Sequence of chain 45.D:
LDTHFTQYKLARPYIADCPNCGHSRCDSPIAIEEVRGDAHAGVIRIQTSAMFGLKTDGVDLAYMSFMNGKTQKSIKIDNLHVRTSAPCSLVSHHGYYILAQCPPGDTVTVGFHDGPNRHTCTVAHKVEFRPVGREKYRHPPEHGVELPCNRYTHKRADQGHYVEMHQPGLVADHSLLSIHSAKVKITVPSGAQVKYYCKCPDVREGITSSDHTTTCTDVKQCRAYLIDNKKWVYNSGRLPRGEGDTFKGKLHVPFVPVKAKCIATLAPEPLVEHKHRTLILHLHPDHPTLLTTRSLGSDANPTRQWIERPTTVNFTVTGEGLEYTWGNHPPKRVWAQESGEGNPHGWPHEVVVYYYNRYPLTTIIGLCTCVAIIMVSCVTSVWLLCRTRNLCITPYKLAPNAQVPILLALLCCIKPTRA

Sequence of chain 45.H:
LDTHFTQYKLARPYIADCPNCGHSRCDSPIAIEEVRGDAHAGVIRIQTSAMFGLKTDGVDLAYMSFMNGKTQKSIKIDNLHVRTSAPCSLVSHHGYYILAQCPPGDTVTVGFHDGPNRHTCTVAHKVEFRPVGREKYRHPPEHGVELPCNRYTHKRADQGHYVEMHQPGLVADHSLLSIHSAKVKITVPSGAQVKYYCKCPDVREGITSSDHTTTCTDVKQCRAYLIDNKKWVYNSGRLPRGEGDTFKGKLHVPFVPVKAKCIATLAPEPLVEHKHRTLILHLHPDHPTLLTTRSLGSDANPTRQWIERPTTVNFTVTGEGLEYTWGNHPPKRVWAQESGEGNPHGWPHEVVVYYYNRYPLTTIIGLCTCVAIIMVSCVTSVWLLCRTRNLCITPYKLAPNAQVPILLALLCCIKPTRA

Binding-site contacts:
Ligand atom O4 contacts residue ASN80 of chain 45.D at 3.1 Å (h-bond).
Ligand atom O3 contacts residue HIS82 of chain 45.D at 3.9 Å.
Ligand atom OBF contacts residue HIS114 of chain 45.F at 3.9 Å.
Ligand atom SBG contacts residue HIS82 of chain 45.F at 4.0 Å.
Ligand atom SAG contacts residue HIS114 of chain 45.H at 4.1 Å.
Ligand atom OBA contacts residue HIS82 of chain 45.D at 4.3 Å.
Ligand atom OBF contacts residue HIS82 of chain 45.F at 3.9 Å.
Ligand atom OBI contacts residue HIS114 of chain 45.F at 3.0 Å (h-bond).
Ligand atom O1 contacts residue HIS82 of chain 45.H at 3.6 Å.
Ligand atom C2 contacts residue HIS82 of chain 45.D at 4.2 Å.
Ligand atom OAB contacts residue HIS114 of chain 45.H at 3.3 Å.
Ligand atom C6 contacts residue ASN80 of chain 45.D at 3.8 Å.
Ligand atom OBC contacts residue HIS82 of chain 45.F at 3.2 Å (h-bond).
Ligand atom C1 contacts residue HIS82 of chain 45.H at 3.7 Å.
Ligand atom C3 contacts residue HIS82 of chain 45.D at 4.3 Å.
Ligand atom O1 contacts residue HIS114 of chain 45.H at 2.8 Å (h-bond).
Ligand atom OAB contacts residue ARG119 of chain 45.H at 3.5 Å.
Ligand atom O4 contacts residue HIS114 of chain 45.D at 3.6 Å.
Ligand atom OAF contacts residue HIS114 of chain 45.H at 4.1 Å.
Ligand atom OBE contacts residue HIS82 of chain 45.F at 2.9 Å (h-bond).
Ligand atom O2 contacts residue HIS82 of chain 45.F at 4.0 Å.
Ligand atom OAH contacts residue HIS82 of chain 45.D at 3.1 Å (h-bond).
Ligand atom OAH contacts residue ASN80 of chain 45.D at 3.2 Å (h-bond).
Ligand atom SBB contacts residue HIS82 of chain 45.F at 3.5 Å (h-bond).
Ligand atom SAG contacts residue HIS82 of chain 45.D at 3.7 Å.
Ligand atom C4 contacts residue ASN80 of chain 45.D at 4.0 Å.
Ligand atom SBG contacts residue HIS114 of chain 45.F at 3.5 Å (h-bond).
Ligand atom O5 contacts residue HIS82 of chain 45.H at 3.2 Å (h-bond).
Ligand atom C5 contacts residue HIS82 of chain 45.H at 4.0 Å.
Ligand atom OBC contacts residue HIS114 of chain 45.D at 4.1 Å.
Ligand atom SBB contacts residue HIS114 of chain 45.D at 4.2 Å.
Ligand atom OBI contacts residue HIS82 of chain 45.F at 2.9 Å.
Ligand atom OAF contacts residue HIS82 of chain 45.D at 3.2 Å (h-bond).
Ligand atom O6B contacts residue ASN80 of chain 45.D at 3.0 Å (h-bond).
Ligand atom OBH contacts residue HIS114 of chain 45.F at 3.1 Å (h-bond).
Ligand atom C1 contacts residue HIS114 of chain 45.H at 3.5 Å.
Ligand atom O3 contacts residue HIS114 of chain 45.D at 3.3 Å (h-bond).
Ligand atom SAG contacts residue ASN80 of chain 45.D at 4.3 Å.
Ligand atom N2 contacts residue HIS114 of chain 45.H at 4.1 Å.
Ligand atom OBA contacts residue HIS114 of chain 45.D at 3.0 Å (h-bond).

Sequence of chain 45.F:
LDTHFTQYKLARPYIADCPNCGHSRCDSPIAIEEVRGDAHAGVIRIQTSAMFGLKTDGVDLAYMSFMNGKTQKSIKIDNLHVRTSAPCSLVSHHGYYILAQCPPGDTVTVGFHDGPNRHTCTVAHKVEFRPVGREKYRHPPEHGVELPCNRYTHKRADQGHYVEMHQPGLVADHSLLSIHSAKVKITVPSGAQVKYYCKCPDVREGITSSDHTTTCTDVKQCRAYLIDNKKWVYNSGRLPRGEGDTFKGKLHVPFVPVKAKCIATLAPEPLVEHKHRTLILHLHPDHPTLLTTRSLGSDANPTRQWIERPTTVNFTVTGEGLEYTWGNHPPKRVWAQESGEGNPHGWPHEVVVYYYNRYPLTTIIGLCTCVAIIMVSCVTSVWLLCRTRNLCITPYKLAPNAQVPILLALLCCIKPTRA

The protein below binds the small molecule below.
Small molecule (SMILES): O=C(O)[C@@H]1O[C@H](O[C@H]2[C@@H](OS(=O)(=O)O)O[C@@H](O)[C@H](NS(=O)(=O)O)[C@H]2O)[C@@H](OS(=O)(=O)O)[C@H](O)[C@@H]1O